The protein below binds the small molecule below.
Small molecule (SMILES): CC(=O)N[C@@H]1[C@@H](O)[C@H](O)[C@@H](CO)O[C@H]1O

Binding-site contacts:
Ligand atom N2 contacts residue ASN204 of chain 1.D at 2.8 Å (h-bond).
Ligand atom O5 contacts residue THR206 of chain 1.D at 4.0 Å.
Ligand atom C4 contacts residue ASN204 of chain 1.D at 4.2 Å.
Ligand atom N2 contacts residue THR206 of chain 1.D at 4.2 Å.
Ligand atom C8 contacts residue GLU245 of chain 1.D at 3.7 Å.
Ligand atom C3 contacts residue THR206 of chain 1.D at 4.5 Å.
Ligand atom O7 contacts residue ILE247 of chain 1.D at 3.7 Å.
Ligand atom C3 contacts residue ASN204 of chain 1.D at 3.8 Å.
Ligand atom C1 contacts residue THR206 of chain 1.D at 3.8 Å.
Ligand atom C5 contacts residue THR206 of chain 1.D at 3.8 Å.
Ligand atom C1 contacts residue ASN204 of chain 1.D at 1.4 Å.
Ligand atom C7 contacts residue ILE247 of chain 1.D at 4.2 Å (hydrophobic).
Ligand atom C7 contacts residue ASN204 of chain 1.D at 3.1 Å.
Ligand atom O7 contacts residue ASN204 of chain 1.D at 3.0 Å (h-bond).
Ligand atom C5 contacts residue ASN204 of chain 1.D at 3.7 Å.
Ligand atom C8 contacts residue ILE247 of chain 1.D at 3.7 Å (hydrophobic).
Ligand atom C8 contacts residue ASN204 of chain 1.D at 4.3 Å.
Ligand atom C8 contacts residue SER244 of chain 1.D at 3.2 Å.
Ligand atom O7 contacts residue HIS321 of chain 1.D at 3.9 Å.
Ligand atom O5 contacts residue ASN204 of chain 1.D at 2.4 Å (h-bond).
Ligand atom C7 contacts residue SER244 of chain 1.D at 4.2 Å.
Ligand atom C2 contacts residue THR206 of chain 1.D at 4.4 Å.
Ligand atom C6 contacts residue THR206 of chain 1.D at 4.3 Å.
Ligand atom C2 contacts residue ASN204 of chain 1.D at 2.4 Å.

Sequence of chain 1.D:
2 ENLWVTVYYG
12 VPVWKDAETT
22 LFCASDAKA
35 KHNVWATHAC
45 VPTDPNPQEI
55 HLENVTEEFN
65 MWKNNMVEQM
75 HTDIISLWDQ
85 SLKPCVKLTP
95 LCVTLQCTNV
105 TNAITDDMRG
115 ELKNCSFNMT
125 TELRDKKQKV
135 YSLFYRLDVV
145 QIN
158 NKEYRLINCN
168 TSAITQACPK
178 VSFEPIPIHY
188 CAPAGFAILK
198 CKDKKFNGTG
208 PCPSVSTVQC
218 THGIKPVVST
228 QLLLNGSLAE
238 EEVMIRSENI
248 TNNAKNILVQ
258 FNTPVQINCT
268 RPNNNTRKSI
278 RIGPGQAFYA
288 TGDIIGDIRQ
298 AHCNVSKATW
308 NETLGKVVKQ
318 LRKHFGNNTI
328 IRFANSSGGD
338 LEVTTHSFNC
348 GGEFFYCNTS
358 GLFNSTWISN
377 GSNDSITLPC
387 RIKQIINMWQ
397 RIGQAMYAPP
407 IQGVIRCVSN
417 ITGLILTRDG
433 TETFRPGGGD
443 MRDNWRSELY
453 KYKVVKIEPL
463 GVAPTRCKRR